Binding-site contacts:
Ligand atom C06 contacts residue ILE174 of chain 1.A at 3.7 Å (hydrophobic).
Ligand atom C10 contacts residue PHE113 of chain 1.A at 3.5 Å (hydrophobic).
Ligand atom C11 contacts residue ILE174 of chain 1.A at 3.9 Å (hydrophobic).
Ligand atom C08 contacts residue PHE113 of chain 1.A at 4.1 Å (hydrophobic).
Ligand atom C11 contacts residue LYS68 of chain 1.A at 4.3 Å.
Ligand atom C06 contacts residue VAL66 of chain 1.A at 4.2 Å (hydrophobic).
Ligand atom N02 contacts residue ASP175 of chain 1.A at 3.1 Å.
Ligand atom N05 contacts residue VAL53 of chain 1.A at 4.0 Å.
Ligand atom BR9 contacts residue VAL66 of chain 1.A at 3.9 Å.
Ligand atom C11 contacts residue ASP175 of chain 1.A at 3.9 Å.
Ligand atom C08 contacts residue ILE174 of chain 1.A at 4.0 Å (hydrophobic).
Ligand atom N05 contacts residue ILE174 of chain 1.A at 3.4 Å.
Ligand atom N02 contacts residue LYS68 of chain 1.A at 2.9 Å (salt-bridge).
Ligand atom C04 contacts residue VAL53 of chain 1.A at 4.5 Å (hydrophobic).
Ligand atom C04 contacts residue LYS68 of chain 1.A at 4.3 Å.
Ligand atom N03 contacts residue ILE174 of chain 1.A at 4.2 Å.
Ligand atom C10 contacts residue ILE174 of chain 1.A at 3.9 Å (hydrophobic).
Ligand atom C06 contacts residue VAL53 of chain 1.A at 4.2 Å (hydrophobic).
Ligand atom N02 contacts residue GLU81 of chain 1.A at 4.4 Å.
Ligand atom C10 contacts residue ILE95 of chain 1.A at 4.2 Å (hydrophobic).
Ligand atom BR9 contacts residue PHE113 of chain 1.A at 3.8 Å.
Ligand atom BR9 contacts residue ILE95 of chain 1.A at 3.6 Å.
Ligand atom C04 contacts residue ILE174 of chain 1.A at 3.7 Å (hydrophobic).
Ligand atom BR9 contacts residue GLU114 of chain 1.A at 4.0 Å.
Ligand atom C08 contacts residue VAL66 of chain 1.A at 4.2 Å (hydrophobic).
Ligand atom C04 contacts residue ASP175 of chain 1.A at 4.2 Å.
Ligand atom BR9 contacts residue ILE174 of chain 1.A at 4.5 Å.
Ligand atom C11 contacts residue PHE113 of chain 1.A at 3.8 Å (hydrophobic).
Ligand atom N01 contacts residue LYS68 of chain 1.A at 3.7 Å.
Ligand atom N01 contacts residue PHE113 of chain 1.A at 3.6 Å.
Ligand atom BR9 contacts residue VAL116 of chain 1.A at 3.8 Å.
Ligand atom N01 contacts residue ILE174 of chain 1.A at 4.2 Å.
Ligand atom N03 contacts residue ASP175 of chain 1.A at 3.9 Å.
Ligand atom CL7 contacts residue MET163 of chain 1.A at 4.2 Å.
Ligand atom CL7 contacts residue VAL66 of chain 1.A at 3.8 Å.
Ligand atom CL7 contacts residue ILE174 of chain 1.A at 4.4 Å.
Ligand atom N01 contacts residue ASP175 of chain 1.A at 3.3 Å (salt-bridge).
Ligand atom N03 contacts residue LYS68 of chain 1.A at 3.8 Å.
Ligand atom CL7 contacts residue VAL53 of chain 1.A at 3.8 Å.

A protein and the small-molecule ligand that binds it are described below.
Small molecule (SMILES): Clc1nc2nn[nH]c2cc1Br

Sequence of chain 1.A:
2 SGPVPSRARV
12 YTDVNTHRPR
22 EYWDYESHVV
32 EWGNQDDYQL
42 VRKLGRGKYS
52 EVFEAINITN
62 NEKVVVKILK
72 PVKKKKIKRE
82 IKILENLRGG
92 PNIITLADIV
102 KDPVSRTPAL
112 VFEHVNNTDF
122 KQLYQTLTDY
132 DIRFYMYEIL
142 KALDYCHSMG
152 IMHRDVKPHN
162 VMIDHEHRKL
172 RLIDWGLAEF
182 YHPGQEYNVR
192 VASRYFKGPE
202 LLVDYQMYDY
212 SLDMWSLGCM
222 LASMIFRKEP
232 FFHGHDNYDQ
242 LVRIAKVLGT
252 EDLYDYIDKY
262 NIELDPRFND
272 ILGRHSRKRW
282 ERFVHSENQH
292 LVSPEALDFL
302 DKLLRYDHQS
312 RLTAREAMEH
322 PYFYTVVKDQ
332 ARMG